This small molecule binds to this protein.
Small molecule (SMILES): CC(=O)N[C@H]1[C@H]([C@H](O)[C@H](O)CO)O[C@@](OC[C@H]2O[C@@H](O)[C@H](O)[C@@H](O)[C@H]2O)(C(=O)O)C[C@@H]1O

Binding-site contacts:
Ligand atom C9 contacts residue GLU179 of chain 2.A at 3.4 Å.
Ligand atom C5 contacts residue ALA123 of chain 2.A at 3.6 Å (hydrophobic).
Ligand atom O8 contacts residue TRP140 of chain 2.A at 3.9 Å.
Ligand atom N5 contacts residue TRP140 of chain 2.A at 4.1 Å.
Ligand atom C11 contacts residue LEU142 of chain 2.A at 3.8 Å (hydrophobic).
Ligand atom O9 contacts residue HIS172 of chain 2.A at 3.5 Å (h-bond).
Ligand atom N5 contacts residue ALA123 of chain 2.A at 2.8 Å (h-bond).
Ligand atom O1B contacts residue SER125 of chain 2.A at 3.0 Å (h-bond).
Ligand atom C10 contacts residue TRP140 of chain 2.A at 4.0 Å (hydrophobic).
Ligand atom C9 contacts residue HIS172 of chain 2.A at 3.5 Å.
Ligand atom O1A contacts residue ALA123 of chain 2.A at 4.0 Å.
Ligand atom O1A contacts residue SER125 of chain 2.A at 3.7 Å.
Ligand atom C11 contacts residue ALA123 of chain 2.A at 3.6 Å (hydrophobic).
Ligand atom C7 contacts residue TRP140 of chain 2.A at 3.8 Å (hydrophobic).
Ligand atom C6 contacts residue ALA123 of chain 2.A at 4.1 Å (hydrophobic).
Ligand atom O8 contacts residue LEU215 of chain 2.A at 3.1 Å.
Ligand atom O8 contacts residue TYR86 of chain 2.A at 3.0 Å (h-bond).
Ligand atom C11 contacts residue GLY122 of chain 2.A at 3.5 Å.
Ligand atom C6 contacts residue TRP140 of chain 2.A at 4.2 Å (hydrophobic).
Ligand atom C8 contacts residue LEU215 of chain 2.A at 4.0 Å (hydrophobic).
Ligand atom O4 contacts residue LEU215 of chain 2.A at 4.2 Å.
Ligand atom O1A contacts residue LEU215 of chain 2.A at 3.9 Å.
Ligand atom C4 contacts residue ALA123 of chain 2.A at 3.6 Å (hydrophobic).
Ligand atom C9 contacts residue TYR86 of chain 2.A at 3.2 Å (hydrophobic).
Ligand atom C10 contacts residue ALA123 of chain 2.A at 3.7 Å (hydrophobic).
Ligand atom C1 contacts residue SER125 of chain 2.A at 3.8 Å.
Ligand atom C11 contacts residue TRP140 of chain 2.A at 3.8 Å (hydrophobic).
Ligand atom C8 contacts residue TYR86 of chain 2.A at 3.7 Å (hydrophobic).
Ligand atom C9 contacts residue TRP140 of chain 2.A at 4.0 Å (hydrophobic).
Ligand atom O1B contacts residue THR124 of chain 2.A at 3.6 Å.
Ligand atom O9 contacts residue GLU179 of chain 2.A at 2.7 Å (salt-bridge).
Ligand atom C8 contacts residue TRP140 of chain 2.A at 4.1 Å (hydrophobic).
Ligand atom C1 contacts residue THR124 of chain 2.A at 3.6 Å.
Ligand atom O9 contacts residue TYR86 of chain 2.A at 3.0 Å (h-bond).
Ligand atom C8 contacts residue GLU179 of chain 2.A at 4.0 Å.
Ligand atom O4 contacts residue ALA123 of chain 2.A at 4.0 Å.
Ligand atom O1A contacts residue THR124 of chain 2.A at 2.6 Å (h-bond).
Ligand atom O3 contacts residue GLY214 of chain 2.A at 3.4 Å (h-bond).
Ligand atom O7 contacts residue GLU179 of chain 2.A at 3.9 Å.
Ligand atom O10 contacts residue LEU183 of chain 2.A at 3.7 Å.

Sequence of chain 2.A:
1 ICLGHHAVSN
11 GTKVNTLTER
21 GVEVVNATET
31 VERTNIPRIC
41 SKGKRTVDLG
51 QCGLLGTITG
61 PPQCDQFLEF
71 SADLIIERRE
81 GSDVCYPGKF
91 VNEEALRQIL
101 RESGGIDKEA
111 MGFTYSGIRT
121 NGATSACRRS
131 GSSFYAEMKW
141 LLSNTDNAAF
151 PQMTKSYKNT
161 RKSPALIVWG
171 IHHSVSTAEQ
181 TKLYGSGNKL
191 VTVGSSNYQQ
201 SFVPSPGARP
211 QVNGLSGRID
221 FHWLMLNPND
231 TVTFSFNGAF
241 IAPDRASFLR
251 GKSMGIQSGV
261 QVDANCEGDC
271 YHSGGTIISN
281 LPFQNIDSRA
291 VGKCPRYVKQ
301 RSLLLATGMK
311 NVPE